A protein and the small-molecule ligand that binds it are described below.
Small molecule (SMILES): CC(=O)N[C@@H]1[C@@H](O)[C@H](O)[C@@H](CO)O[C@H]1O

Sequence of chain 1.B:
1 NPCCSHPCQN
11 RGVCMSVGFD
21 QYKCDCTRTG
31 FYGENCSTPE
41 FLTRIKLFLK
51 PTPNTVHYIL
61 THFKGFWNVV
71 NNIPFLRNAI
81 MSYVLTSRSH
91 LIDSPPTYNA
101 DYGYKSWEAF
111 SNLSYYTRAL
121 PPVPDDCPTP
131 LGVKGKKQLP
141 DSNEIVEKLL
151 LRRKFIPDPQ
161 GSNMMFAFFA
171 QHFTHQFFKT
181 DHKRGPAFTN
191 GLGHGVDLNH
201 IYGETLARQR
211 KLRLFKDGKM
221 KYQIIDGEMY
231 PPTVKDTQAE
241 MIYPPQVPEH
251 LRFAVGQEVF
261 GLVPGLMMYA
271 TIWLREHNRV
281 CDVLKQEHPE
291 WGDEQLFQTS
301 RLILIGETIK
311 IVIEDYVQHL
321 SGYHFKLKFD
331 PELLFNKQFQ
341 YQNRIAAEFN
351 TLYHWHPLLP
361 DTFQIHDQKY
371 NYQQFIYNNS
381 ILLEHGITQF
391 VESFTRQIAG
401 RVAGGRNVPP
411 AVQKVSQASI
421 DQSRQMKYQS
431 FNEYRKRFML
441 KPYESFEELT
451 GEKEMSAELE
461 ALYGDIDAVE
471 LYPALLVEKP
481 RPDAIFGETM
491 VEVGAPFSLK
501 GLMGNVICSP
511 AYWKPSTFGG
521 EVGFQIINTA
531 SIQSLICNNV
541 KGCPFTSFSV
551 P

Binding-site contacts:
Ligand atom O7 contacts residue GLN374 of chain 1.B at 3.5 Å.
Ligand atom C4 contacts residue ASN378 of chain 1.B at 4.2 Å.
Ligand atom O6 contacts residue SER380 of chain 1.B at 3.2 Å (h-bond).
Ligand atom C1 contacts residue GLN374 of chain 1.B at 4.0 Å.
Ligand atom C6 contacts residue SER380 of chain 1.B at 3.9 Å.
Ligand atom C7 contacts residue GLN374 of chain 1.B at 4.3 Å.
Ligand atom O7 contacts residue GLN373 of chain 1.B at 4.0 Å.
Ligand atom N2 contacts residue ASN378 of chain 1.B at 2.9 Å (h-bond).
Ligand atom C2 contacts residue ASN378 of chain 1.B at 2.5 Å.
Ligand atom C5 contacts residue ILE381 of chain 1.B at 4.5 Å (hydrophobic).
Ligand atom C3 contacts residue ASN378 of chain 1.B at 3.8 Å.
Ligand atom C2 contacts residue GLN374 of chain 1.B at 4.2 Å.
Ligand atom O5 contacts residue ASN378 of chain 1.B at 2.4 Å (h-bond).
Ligand atom C6 contacts residue ILE381 of chain 1.B at 4.3 Å (hydrophobic).
Ligand atom O6 contacts residue ILE381 of chain 1.B at 3.7 Å.
Ligand atom C1 contacts residue ILE381 of chain 1.B at 4.2 Å (hydrophobic).
Ligand atom C1 contacts residue SER380 of chain 1.B at 3.8 Å.
Ligand atom C7 contacts residue ASN378 of chain 1.B at 3.8 Å.
Ligand atom C8 contacts residue GLN373 of chain 1.B at 4.2 Å.
Ligand atom N2 contacts residue GLN374 of chain 1.B at 4.3 Å.
Ligand atom C5 contacts residue SER380 of chain 1.B at 3.6 Å.
Ligand atom C1 contacts residue ASN378 of chain 1.B at 1.4 Å.
Ligand atom O7 contacts residue ASN378 of chain 1.B at 4.2 Å.
Ligand atom C5 contacts residue ASN378 of chain 1.B at 3.6 Å.
Ligand atom O5 contacts residue ILE381 of chain 1.B at 3.4 Å.
Ligand atom O6 contacts residue GLU384 of chain 1.B at 2.7 Å (salt-bridge).
Ligand atom C7 contacts residue GLN373 of chain 1.B at 4.3 Å.
Ligand atom O5 contacts residue SER380 of chain 1.B at 3.5 Å (h-bond).
Ligand atom C6 contacts residue GLU384 of chain 1.B at 3.4 Å.